Sequence of chain 1.B:
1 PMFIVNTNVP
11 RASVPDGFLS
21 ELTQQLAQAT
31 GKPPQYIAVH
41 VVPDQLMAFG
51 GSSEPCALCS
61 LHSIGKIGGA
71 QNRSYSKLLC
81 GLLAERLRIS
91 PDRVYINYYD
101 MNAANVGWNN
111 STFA

Sequence of chain 1.C:
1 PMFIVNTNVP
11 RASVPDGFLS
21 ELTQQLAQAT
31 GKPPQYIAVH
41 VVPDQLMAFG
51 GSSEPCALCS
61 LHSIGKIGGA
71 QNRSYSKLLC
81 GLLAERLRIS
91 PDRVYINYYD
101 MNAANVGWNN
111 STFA

Binding-site contacts:
Ligand atom N1 contacts residue TRP108 of chain 1.C at 3.9 Å.
Ligand atom C10 contacts residue TYR36 of chain 1.C at 3.0 Å (hydrophobic).
Ligand atom C10 contacts residue PHE113 of chain 1.C at 3.9 Å (hydrophobic).
Ligand atom C4 contacts residue TRP108 of chain 1.C at 3.5 Å (hydrophobic).
Ligand atom C12 contacts residue PHE113 of chain 1.C at 3.2 Å (hydrophobic).
Ligand atom N5 contacts residue PHE113 of chain 1.C at 3.7 Å.
Ligand atom N1 contacts residue PHE113 of chain 1.C at 2.8 Å.
Ligand atom C6 contacts residue TYR36 of chain 1.C at 3.8 Å (hydrophobic).
Ligand atom C3 contacts residue TYR36 of chain 1.C at 3.3 Å (hydrophobic).
Ligand atom C3 contacts residue TRP108 of chain 1.C at 3.8 Å (hydrophobic).
Ligand atom C8 contacts residue TYR36 of chain 1.C at 4.1 Å (hydrophobic).
Ligand atom C6 contacts residue TRP108 of chain 1.C at 3.7 Å (hydrophobic).
Ligand atom C7 contacts residue GLN35 of chain 1.C at 3.5 Å.
Ligand atom N5 contacts residue TYR36 of chain 1.C at 3.4 Å.
Ligand atom CB contacts residue TRP108 of chain 1.C at 4.2 Å (hydrophobic).
Ligand atom C8 contacts residue TRP108 of chain 1.C at 3.6 Å (hydrophobic).
Ligand atom C2 contacts residue TRP108 of chain 1.C at 3.9 Å (hydrophobic).
Ligand atom C11 contacts residue PHE113 of chain 1.C at 4.1 Å (hydrophobic).
Ligand atom C7 contacts residue TYR36 of chain 1.C at 4.0 Å (hydrophobic).
Ligand atom CA contacts residue TRP108 of chain 1.C at 4.3 Å (hydrophobic).
Ligand atom C7 contacts residue PHE49 of chain 1.B at 4.2 Å (hydrophobic).
Ligand atom C7 contacts residue TRP108 of chain 1.C at 3.7 Å (hydrophobic).
Ligand atom C7 contacts residue TYR95 of chain 1.B at 3.7 Å (hydrophobic).
Ligand atom N5 contacts residue TRP108 of chain 1.C at 3.9 Å.
Ligand atom C12 contacts residue TYR36 of chain 1.C at 2.7 Å (hydrophobic).
Ligand atom C11 contacts residue TRP108 of chain 1.C at 3.9 Å (hydrophobic).
Ligand atom O contacts residue TYR36 of chain 1.C at 4.0 Å.
Ligand atom C8 contacts residue GLN35 of chain 1.C at 3.6 Å.
Ligand atom C6 contacts residue PHE113 of chain 1.C at 3.7 Å (hydrophobic).
Ligand atom C9 contacts residue GLN35 of chain 1.C at 4.0 Å.
Ligand atom C contacts residue TRP108 of chain 1.C at 4.3 Å (hydrophobic).
Ligand atom C4 contacts residue TYR36 of chain 1.C at 3.3 Å (hydrophobic).
Ligand atom C contacts residue TYR36 of chain 1.C at 3.9 Å (hydrophobic).
Ligand atom N1 contacts residue TYR36 of chain 1.C at 3.2 Å.
Ligand atom C9 contacts residue TRP108 of chain 1.C at 3.5 Å (hydrophobic).
Ligand atom C2 contacts residue TYR36 of chain 1.C at 2.8 Å (hydrophobic).
Ligand atom C6 contacts residue TYR95 of chain 1.B at 3.5 Å (hydrophobic).
Ligand atom C2 contacts residue PHE113 of chain 1.C at 3.6 Å (hydrophobic).
Ligand atom C9 contacts residue TYR36 of chain 1.C at 3.8 Å (hydrophobic).

A protein and the small-molecule ligand that binds it are described below.
Small molecule (SMILES): CC(C)c1nn2ccccc2c1C(=O)[C@@H](C)N